Sequence of chain 1.D:
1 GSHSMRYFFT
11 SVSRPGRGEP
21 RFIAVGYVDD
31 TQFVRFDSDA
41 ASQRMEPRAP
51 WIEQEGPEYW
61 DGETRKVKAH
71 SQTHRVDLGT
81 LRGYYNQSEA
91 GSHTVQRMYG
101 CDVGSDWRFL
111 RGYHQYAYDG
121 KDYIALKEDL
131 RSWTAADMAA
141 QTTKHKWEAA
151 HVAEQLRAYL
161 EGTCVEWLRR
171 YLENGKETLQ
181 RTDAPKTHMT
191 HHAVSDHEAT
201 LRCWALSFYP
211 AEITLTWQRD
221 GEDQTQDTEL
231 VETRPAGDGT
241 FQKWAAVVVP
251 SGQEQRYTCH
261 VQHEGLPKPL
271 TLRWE

The small molecule below binds the protein below.
Small molecule (SMILES): CSCC[C@H](NC(=O)[C@H](CC(C)C)NC(=O)[C@H](CCC(=O)O)NC(=O)CNC(=O)[C@H](CC1=c2ccccc2=NC1)NC(=O)[C@H](CS)NC(=O)[C@@H](N)C(C)C)C(=O)N[C@@H](CC(N)=O)C(=O)N[C@@H](CC(C)C)C(=O)O

Binding-site contacts:
Ligand atom O contacts residue TYR159 of chain 1.D at 3.4 Å.
Ligand atom SD contacts residue VAL152 of chain 1.D at 3.5 Å.
Ligand atom CG2 contacts residue TRP167 of chain 1.D at 3.6 Å (hydrophobic).
Ligand atom N contacts residue TYR7 of chain 1.D at 3.4 Å (h-bond).
Ligand atom CA contacts residue GLU63 of chain 1.D at 3.5 Å.
Ligand atom CB contacts residue GLU63 of chain 1.D at 3.3 Å.
Ligand atom SG contacts residue GLU63 of chain 1.D at 3.4 Å (salt-bridge).
Ligand atom O contacts residue TYR84 of chain 1.D at 3.5 Å (h-bond).
Ligand atom CA contacts residue ASP77 of chain 1.D at 3.4 Å.
Ligand atom C contacts residue TYR7 of chain 1.D at 3.2 Å (hydrophobic).
Ligand atom CG1 contacts residue TYR59 of chain 1.D at 3.5 Å (hydrophobic).
Ligand atom CB contacts residue TYR99 of chain 1.D at 3.2 Å (hydrophobic).
Ligand atom OD1 contacts residue THR73 of chain 1.D at 3.5 Å.
Ligand atom N contacts residue TYR171 of chain 1.D at 2.9 Å (h-bond).
Ligand atom C contacts residue TYR84 of chain 1.D at 3.5 Å (hydrophobic).
Ligand atom CD2 contacts residue TRP147 of chain 1.D at 3.5 Å (hydrophobic).
Ligand atom N contacts residue TRP167 of chain 1.D at 3.5 Å.
Ligand atom CZ3 contacts residue HIS114 of chain 1.D at 3.4 Å.
Ligand atom CG1 contacts residue TRP167 of chain 1.D at 3.5 Å (hydrophobic).
Ligand atom O contacts residue HIS70 of chain 1.D at 2.9 Å.
Ligand atom CD1 contacts residue HIS70 of chain 1.D at 3.4 Å.
Ligand atom CD2 contacts residue HIS70 of chain 1.D at 3.5 Å.
Ligand atom N contacts residue TYR7 of chain 1.D at 3.5 Å (h-bond).
Ligand atom O contacts residue TYR159 of chain 1.D at 2.6 Å (h-bond).
Ligand atom OXT contacts residue THR143 of chain 1.D at 2.8 Å (h-bond).
Ligand atom N contacts residue ASP77 of chain 1.D at 2.8 Å (salt-bridge).
Ligand atom N contacts residue GLU63 of chain 1.D at 3.0 Å (salt-bridge).
Ligand atom CA contacts residue TYR159 of chain 1.D at 3.5 Å (hydrophobic).
Ligand atom OXT contacts residue TYR84 of chain 1.D at 2.8 Å (h-bond).
Ligand atom CD1 contacts residue LEU81 of chain 1.D at 3.6 Å (hydrophobic).
Ligand atom CA contacts residue TYR7 of chain 1.D at 3.2 Å (hydrophobic).
Ligand atom O contacts residue LYS66 of chain 1.D at 2.8 Å (salt-bridge).
Ligand atom C contacts residue TYR159 of chain 1.D at 3.5 Å (hydrophobic).
Ligand atom O contacts residue TRP147 of chain 1.D at 2.9 Å (h-bond).
Ligand atom CD1 contacts residue TYR116 of chain 1.D at 3.4 Å (hydrophobic).
Ligand atom CB contacts residue TYR99 of chain 1.D at 3.5 Å (hydrophobic).
Ligand atom SD contacts residue ALA150 of chain 1.D at 3.6 Å.
Ligand atom O contacts residue TYR7 of chain 1.D at 3.3 Å.
Ligand atom N contacts residue TYR99 of chain 1.D at 2.9 Å (h-bond).
Ligand atom CH2 contacts residue LEU156 of chain 1.D at 3.5 Å (hydrophobic).